Sequence of chain 1.F:
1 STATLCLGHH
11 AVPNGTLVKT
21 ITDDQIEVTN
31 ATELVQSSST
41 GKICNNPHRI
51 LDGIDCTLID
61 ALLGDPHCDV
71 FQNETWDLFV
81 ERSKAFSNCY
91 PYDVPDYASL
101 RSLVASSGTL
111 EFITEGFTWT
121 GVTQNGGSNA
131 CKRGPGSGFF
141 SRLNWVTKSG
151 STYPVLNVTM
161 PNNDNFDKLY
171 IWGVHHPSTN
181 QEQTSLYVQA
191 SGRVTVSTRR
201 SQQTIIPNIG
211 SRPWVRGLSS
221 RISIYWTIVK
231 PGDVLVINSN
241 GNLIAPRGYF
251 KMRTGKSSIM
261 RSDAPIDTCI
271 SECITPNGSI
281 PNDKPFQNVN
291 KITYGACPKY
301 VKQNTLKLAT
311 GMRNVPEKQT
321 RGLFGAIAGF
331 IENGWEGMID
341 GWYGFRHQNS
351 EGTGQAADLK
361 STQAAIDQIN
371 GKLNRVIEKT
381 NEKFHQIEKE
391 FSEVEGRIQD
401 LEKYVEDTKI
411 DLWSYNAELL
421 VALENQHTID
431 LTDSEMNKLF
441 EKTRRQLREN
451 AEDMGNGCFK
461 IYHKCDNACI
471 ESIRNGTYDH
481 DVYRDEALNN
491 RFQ

Binding-site contacts:
Ligand atom O7 contacts residue THR310 of chain 1.F at 4.0 Å.
Ligand atom C1 contacts residue ASN30 of chain 1.F at 1.4 Å.
Ligand atom C5 contacts residue ASN30 of chain 1.F at 3.6 Å.
Ligand atom N2 contacts residue ASN30 of chain 1.F at 3.1 Å (h-bond).
Ligand atom O7 contacts residue ALA31 of chain 1.F at 3.5 Å (h-bond).
Ligand atom C8 contacts residue THR32 of chain 1.F at 3.3 Å.
Ligand atom C7 contacts residue ASN30 of chain 1.F at 3.7 Å.
Ligand atom O5 contacts residue ASN30 of chain 1.F at 2.4 Å (h-bond).
Ligand atom O3 contacts residue ASN30 of chain 1.F at 4.4 Å.
Ligand atom O5 contacts residue THR310 of chain 1.F at 4.3 Å.
Ligand atom C1 contacts residue THR310 of chain 1.F at 4.1 Å.
Ligand atom C4 contacts residue ASN30 of chain 1.F at 4.3 Å.
Ligand atom C2 contacts residue ASN30 of chain 1.F at 2.4 Å.
Ligand atom C3 contacts residue ASN30 of chain 1.F at 3.8 Å.
Ligand atom O7 contacts residue ASN30 of chain 1.F at 3.0 Å (h-bond).

The protein below binds the small molecule below.
Small molecule (SMILES): CC(=O)N[C@H]1[C@H](O[C@H]2[C@H](O)[C@@H](NC(C)=O)CO[C@@H]2CO)O[C@H](CO)[C@@H](O[C@@H]2O[C@H](CO)[C@@H](O)[C@H](O)[C@@H]2O)[C@@H]1O